The small molecule below binds the protein below.
Small molecule (SMILES): CC(=O)N[C@H]1[C@H]([C@H](O)[C@H](O)CO)O[C@@](O[C@H](CO)[C@@H](O)[C@@H]2O[C@@H](C(=O)O)C[C@H](O)[C@H]2NC(C)=O)(C(=O)O)C[C@@H]1O

Binding-site contacts:
Ligand atom O8 contacts residue ASN272 of chain 41.A at 3.5 Å (h-bond).
Ligand atom O8 contacts residue LYS68 of chain 41.A at 3.9 Å.
Ligand atom C4 contacts residue ASN272 of chain 41.A at 4.0 Å.
Ligand atom C11 contacts residue ASN272 of chain 41.A at 3.4 Å.
Ligand atom O1A contacts residue SER274 of chain 41.A at 2.3 Å (h-bond).
Ligand atom C11 contacts residue THR276 of chain 41.A at 3.7 Å.
Ligand atom C6 contacts residue ASN272 of chain 41.A at 3.5 Å.
Ligand atom C10 contacts residue PHE75 of chain 41.B at 3.9 Å (hydrophobic).
Ligand atom O8 contacts residue GLN278 of chain 41.A at 3.5 Å (h-bond).
Ligand atom C10 contacts residue ASN272 of chain 41.A at 3.7 Å.
Ligand atom C11 contacts residue GLN278 of chain 41.A at 3.4 Å.
Ligand atom C8 contacts residue GLN278 of chain 41.A at 3.7 Å.
Ligand atom O10 contacts residue PHE75 of chain 41.B at 3.5 Å.
Ligand atom C7 contacts residue GLN278 of chain 41.A at 3.8 Å.
Ligand atom C11 contacts residue LEU62 of chain 41.A at 4.0 Å (hydrophobic).
Ligand atom C1 contacts residue THR276 of chain 41.A at 3.5 Å.
Ligand atom O8 contacts residue THR276 of chain 41.A at 3.2 Å.
Ligand atom C11 contacts residue PHE65 of chain 41.A at 3.7 Å (hydrophobic).
Ligand atom O9 contacts residue LYS68 of chain 41.A at 2.8 Å (salt-bridge).
Ligand atom C1 contacts residue SER274 of chain 41.A at 3.4 Å.
Ligand atom C11 contacts residue PHE270 of chain 41.A at 3.8 Å (hydrophobic).
Ligand atom O1B contacts residue THR276 of chain 41.A at 2.8 Å (h-bond).
Ligand atom O10 contacts residue LEU62 of chain 41.A at 3.6 Å.
Ligand atom C11 contacts residue PHE75 of chain 41.B at 3.5 Å (hydrophobic).
Ligand atom C1 contacts residue LYS68 of chain 41.A at 3.8 Å.
Ligand atom O1A contacts residue THR276 of chain 41.A at 3.4 Å (h-bond).
Ligand atom C9 contacts residue LYS68 of chain 41.A at 3.8 Å.
Ligand atom N5 contacts residue GLN278 of chain 41.A at 3.7 Å.
Ligand atom O1B contacts residue ASN272 of chain 41.A at 3.7 Å.
Ligand atom C10 contacts residue GLN278 of chain 41.A at 4.0 Å.
Ligand atom C9 contacts residue GLN278 of chain 41.A at 3.2 Å.
Ligand atom N5 contacts residue ASN272 of chain 41.A at 3.1 Å (h-bond).
Ligand atom O1B contacts residue SER274 of chain 41.A at 3.9 Å.
Ligand atom C11 contacts residue HIS138 of chain 41.E at 3.4 Å.
Ligand atom C9 contacts residue LEU67 of chain 41.A at 3.9 Å (hydrophobic).
Ligand atom C10 contacts residue LEU62 of chain 41.A at 3.9 Å (hydrophobic).
Ligand atom C5 contacts residue ASN272 of chain 41.A at 3.9 Å.
Ligand atom O1A contacts residue LYS68 of chain 41.A at 3.2 Å (salt-bridge).
Ligand atom O9 contacts residue LEU67 of chain 41.A at 3.2 Å.
Ligand atom O1B contacts residue LYS68 of chain 41.A at 3.7 Å.

Sequence of chain 41.E:
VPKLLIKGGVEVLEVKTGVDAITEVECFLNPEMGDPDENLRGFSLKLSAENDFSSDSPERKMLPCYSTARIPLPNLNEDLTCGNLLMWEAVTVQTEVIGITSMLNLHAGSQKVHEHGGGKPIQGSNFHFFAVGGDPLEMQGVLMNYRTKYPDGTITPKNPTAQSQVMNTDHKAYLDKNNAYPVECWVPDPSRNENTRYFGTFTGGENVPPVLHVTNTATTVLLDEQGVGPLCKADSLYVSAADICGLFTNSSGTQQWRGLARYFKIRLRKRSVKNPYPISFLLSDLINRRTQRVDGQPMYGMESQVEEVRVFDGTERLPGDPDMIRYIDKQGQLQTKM

Sequence of chain 41.A:
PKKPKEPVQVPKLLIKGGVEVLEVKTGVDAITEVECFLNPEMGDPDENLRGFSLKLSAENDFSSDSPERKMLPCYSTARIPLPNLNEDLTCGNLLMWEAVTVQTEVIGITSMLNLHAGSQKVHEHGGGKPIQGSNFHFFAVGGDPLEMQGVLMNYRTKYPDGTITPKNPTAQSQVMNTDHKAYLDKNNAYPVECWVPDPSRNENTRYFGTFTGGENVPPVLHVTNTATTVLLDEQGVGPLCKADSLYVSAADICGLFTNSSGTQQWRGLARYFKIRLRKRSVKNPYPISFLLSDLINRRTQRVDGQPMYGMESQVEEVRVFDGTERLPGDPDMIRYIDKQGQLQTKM

Sequence of chain 41.B:
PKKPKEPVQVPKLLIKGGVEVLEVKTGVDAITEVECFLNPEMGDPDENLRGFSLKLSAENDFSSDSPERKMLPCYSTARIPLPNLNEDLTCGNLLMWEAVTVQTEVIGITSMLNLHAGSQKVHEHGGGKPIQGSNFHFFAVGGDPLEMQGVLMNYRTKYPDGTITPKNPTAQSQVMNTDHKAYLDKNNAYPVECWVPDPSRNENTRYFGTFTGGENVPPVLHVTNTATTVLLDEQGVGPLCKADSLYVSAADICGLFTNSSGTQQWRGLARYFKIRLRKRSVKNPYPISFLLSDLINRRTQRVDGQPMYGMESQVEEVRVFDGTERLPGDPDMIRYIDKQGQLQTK